A protein and the small-molecule ligand that binds it are described below.
Small molecule (SMILES): Cc1cc(CCCCCCCOc2ccc(C3=N[C@@H](C)CO3)cc2)on1

Sequence of chain 31.A:
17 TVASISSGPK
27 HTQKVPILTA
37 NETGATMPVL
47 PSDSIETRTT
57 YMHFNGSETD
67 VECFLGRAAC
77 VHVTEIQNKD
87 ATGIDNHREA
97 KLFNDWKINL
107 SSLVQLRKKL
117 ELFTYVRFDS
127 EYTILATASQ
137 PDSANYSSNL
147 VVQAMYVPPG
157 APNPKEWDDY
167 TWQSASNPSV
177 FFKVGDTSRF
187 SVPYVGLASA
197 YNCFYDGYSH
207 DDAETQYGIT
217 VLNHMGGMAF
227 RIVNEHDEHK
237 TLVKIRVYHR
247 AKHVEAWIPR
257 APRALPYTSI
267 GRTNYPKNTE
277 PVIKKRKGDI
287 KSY

Sequence of chain 31.C:
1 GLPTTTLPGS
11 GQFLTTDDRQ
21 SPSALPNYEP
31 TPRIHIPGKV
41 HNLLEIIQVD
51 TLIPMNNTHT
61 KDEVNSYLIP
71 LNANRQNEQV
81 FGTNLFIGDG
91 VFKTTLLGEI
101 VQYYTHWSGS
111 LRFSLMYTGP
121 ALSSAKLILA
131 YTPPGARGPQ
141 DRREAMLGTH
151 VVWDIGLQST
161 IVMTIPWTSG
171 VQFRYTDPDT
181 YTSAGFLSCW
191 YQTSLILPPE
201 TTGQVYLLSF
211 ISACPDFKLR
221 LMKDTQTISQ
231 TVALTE

Binding-site contacts:
Ligand atom CM1 contacts residue SER107 of chain 31.A at 3.9 Å.
Ligand atom C31 contacts residue PRO174 of chain 31.A at 3.4 Å (hydrophobic).
Ligand atom C4C contacts residue TYR152 of chain 31.A at 3.8 Å (hydrophobic).
Ligand atom N3A contacts residue ASN219 of chain 31.A at 3.0 Å (h-bond).
Ligand atom C3 contacts residue PRO174 of chain 31.A at 3.8 Å (hydrophobic).
Ligand atom C5C contacts residue TYR128 of chain 31.A at 3.5 Å (hydrophobic).
Ligand atom C4 contacts residue PHE186 of chain 31.A at 3.6 Å (hydrophobic).
Ligand atom N2 contacts residue ALA24 of chain 31.C at 3.4 Å.
Ligand atom O1 contacts residue PHE186 of chain 31.A at 3.5 Å.
Ligand atom C5B contacts residue TYR197 of chain 31.A at 3.7 Å (hydrophobic).
Ligand atom C1B contacts residue MET221 of chain 31.A at 3.8 Å (hydrophobic).
Ligand atom O1B contacts residue TYR128 of chain 31.A at 3.9 Å.
Ligand atom C2C contacts residue VAL188 of chain 31.A at 3.2 Å (hydrophobic).
Ligand atom C3C contacts residue VAL188 of chain 31.A at 3.3 Å (hydrophobic).
Ligand atom C31 contacts residue VAL176 of chain 31.A at 3.3 Å (hydrophobic).
Ligand atom C4 contacts residue MET224 of chain 31.A at 3.8 Å (hydrophobic).
Ligand atom C5 contacts residue PHE186 of chain 31.A at 3.5 Å (hydrophobic).
Ligand atom C4 contacts residue TYR152 of chain 31.A at 3.9 Å (hydrophobic).
Ligand atom C4B contacts residue LEU106 of chain 31.A at 3.7 Å (hydrophobic).
Ligand atom C4A contacts residue ASN219 of chain 31.A at 3.5 Å.
Ligand atom C5 contacts residue TYR152 of chain 31.A at 3.8 Å (hydrophobic).
Ligand atom O1 contacts residue TYR152 of chain 31.A at 3.9 Å.
Ligand atom C3C contacts residue TYR128 of chain 31.A at 3.9 Å (hydrophobic).
Ligand atom C6B contacts residue TYR197 of chain 31.A at 3.6 Å (hydrophobic).
Ligand atom C6B contacts residue LEU106 of chain 31.A at 3.9 Å (hydrophobic).
Ligand atom C31 contacts residue SER175 of chain 31.A at 3.6 Å.
Ligand atom C3B contacts residue MET221 of chain 31.A at 3.8 Å (hydrophobic).
Ligand atom C31 contacts residue ALA150 of chain 31.A at 3.5 Å (hydrophobic).
Ligand atom C6C contacts residue MET221 of chain 31.A at 3.7 Å (hydrophobic).
Ligand atom C3 contacts residue PHE186 of chain 31.A at 3.8 Å (hydrophobic).
Ligand atom C6C contacts residue VAL191 of chain 31.A at 3.2 Å (hydrophobic).
Ligand atom O1 contacts residue VAL188 of chain 31.A at 3.8 Å.
Ligand atom C2B contacts residue MET221 of chain 31.A at 3.5 Å (hydrophobic).
Ligand atom O1B contacts residue MET221 of chain 31.A at 3.4 Å.
Ligand atom C7C contacts residue TYR197 of chain 31.A at 3.8 Å (hydrophobic).
Ligand atom C7C contacts residue TYR128 of chain 31.A at 3.6 Å (hydrophobic).
Ligand atom C5B contacts residue LEU106 of chain 31.A at 3.5 Å (hydrophobic).
Ligand atom O1 contacts residue ALA24 of chain 31.C at 3.6 Å.
Ligand atom C5C contacts residue ILE104 of chain 31.A at 3.8 Å (hydrophobic).
Ligand atom N2 contacts residue PHE186 of chain 31.A at 3.7 Å.